This protein binds this small molecule.
Small molecule (SMILES): CNCc1ccc(O)cc1

Binding-site contacts:
Ligand atom C7 contacts residue TYR168 of chain 1.A at 4.3 Å (hydrophobic).
Ligand atom C1 contacts residue SER172 of chain 1.A at 3.7 Å.
Ligand atom C3 contacts residue PHE205 of chain 1.A at 3.5 Å (hydrophobic).
Ligand atom C6 contacts residue SER172 of chain 1.A at 4.4 Å.
Ligand atom C6 contacts residue PHE205 of chain 1.A at 4.1 Å (hydrophobic).
Ligand atom C7 contacts residue ASP170 of chain 1.A at 3.5 Å.
Ligand atom C4 contacts residue ILE211 of chain 1.A at 4.4 Å (hydrophobic).
Ligand atom O contacts residue LEU214 of chain 1.A at 3.9 Å.
Ligand atom C4 contacts residue PHE205 of chain 1.A at 4.2 Å (hydrophobic).
Ligand atom N contacts residue SER204 of chain 1.A at 3.1 Å (h-bond).
Ligand atom C1 contacts residue ASP170 of chain 1.A at 3.9 Å.
Ligand atom C1 contacts residue PHE205 of chain 1.A at 3.1 Å (hydrophobic).
Ligand atom C5 contacts residue GLY310 of chain 1.A at 4.2 Å.
Ligand atom C3 contacts residue ASP122 of chain 1.A at 4.5 Å.
Ligand atom C2 contacts residue ASP170 of chain 1.A at 3.9 Å.
Ligand atom C6 contacts residue ASP170 of chain 1.A at 4.3 Å.
Ligand atom C contacts residue ASP170 of chain 1.A at 3.6 Å.
Ligand atom O contacts residue GLY310 of chain 1.A at 3.3 Å (h-bond).
Ligand atom C7 contacts residue PHE205 of chain 1.A at 3.3 Å (hydrophobic).
Ligand atom O contacts residue ASP122 of chain 1.A at 2.9 Å (salt-bridge).
Ligand atom C5 contacts residue ASP122 of chain 1.A at 3.5 Å.
Ligand atom N contacts residue SER172 of chain 1.A at 3.9 Å.
Ligand atom C4 contacts residue ASP122 of chain 1.A at 3.2 Å.
Ligand atom C6 contacts residue TYR168 of chain 1.A at 4.4 Å (hydrophobic).
Ligand atom C2 contacts residue PHE205 of chain 1.A at 3.1 Å (hydrophobic).
Ligand atom N contacts residue ASP170 of chain 1.A at 3.0 Å (salt-bridge).
Ligand atom C2 contacts residue SER172 of chain 1.A at 4.0 Å.
Ligand atom C contacts residue SER204 of chain 1.A at 3.7 Å.
Ligand atom C5 contacts residue LEU214 of chain 1.A at 4.0 Å (hydrophobic).
Ligand atom C7 contacts residue SER172 of chain 1.A at 3.4 Å.
Ligand atom C1 contacts residue SER204 of chain 1.A at 3.5 Å.
Ligand atom C6 contacts residue LEU214 of chain 1.A at 4.1 Å (hydrophobic).

Sequence of chain 1.A:
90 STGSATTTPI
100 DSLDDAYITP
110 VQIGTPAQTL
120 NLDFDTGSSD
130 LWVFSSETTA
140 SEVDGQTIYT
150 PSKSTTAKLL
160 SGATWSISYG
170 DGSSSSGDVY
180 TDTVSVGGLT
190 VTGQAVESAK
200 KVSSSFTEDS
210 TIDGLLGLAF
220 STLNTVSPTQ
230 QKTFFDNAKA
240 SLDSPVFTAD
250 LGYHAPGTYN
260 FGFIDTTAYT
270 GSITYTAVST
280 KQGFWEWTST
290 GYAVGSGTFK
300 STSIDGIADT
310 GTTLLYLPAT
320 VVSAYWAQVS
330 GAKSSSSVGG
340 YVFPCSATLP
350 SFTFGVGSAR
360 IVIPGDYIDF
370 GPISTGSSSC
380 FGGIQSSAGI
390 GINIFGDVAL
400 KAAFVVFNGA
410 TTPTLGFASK